Sequence of chain 1.B:
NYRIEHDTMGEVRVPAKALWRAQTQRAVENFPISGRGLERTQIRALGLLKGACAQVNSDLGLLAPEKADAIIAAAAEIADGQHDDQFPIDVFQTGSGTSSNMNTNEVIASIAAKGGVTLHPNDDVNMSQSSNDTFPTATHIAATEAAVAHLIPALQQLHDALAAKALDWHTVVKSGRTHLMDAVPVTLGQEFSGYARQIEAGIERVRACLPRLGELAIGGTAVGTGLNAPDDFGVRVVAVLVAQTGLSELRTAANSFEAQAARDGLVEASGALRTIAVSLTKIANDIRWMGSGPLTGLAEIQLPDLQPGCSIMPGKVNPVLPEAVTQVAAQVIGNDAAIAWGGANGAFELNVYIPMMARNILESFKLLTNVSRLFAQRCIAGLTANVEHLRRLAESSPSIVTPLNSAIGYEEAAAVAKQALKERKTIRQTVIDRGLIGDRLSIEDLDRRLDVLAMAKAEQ

Sequence of chain 1.C:
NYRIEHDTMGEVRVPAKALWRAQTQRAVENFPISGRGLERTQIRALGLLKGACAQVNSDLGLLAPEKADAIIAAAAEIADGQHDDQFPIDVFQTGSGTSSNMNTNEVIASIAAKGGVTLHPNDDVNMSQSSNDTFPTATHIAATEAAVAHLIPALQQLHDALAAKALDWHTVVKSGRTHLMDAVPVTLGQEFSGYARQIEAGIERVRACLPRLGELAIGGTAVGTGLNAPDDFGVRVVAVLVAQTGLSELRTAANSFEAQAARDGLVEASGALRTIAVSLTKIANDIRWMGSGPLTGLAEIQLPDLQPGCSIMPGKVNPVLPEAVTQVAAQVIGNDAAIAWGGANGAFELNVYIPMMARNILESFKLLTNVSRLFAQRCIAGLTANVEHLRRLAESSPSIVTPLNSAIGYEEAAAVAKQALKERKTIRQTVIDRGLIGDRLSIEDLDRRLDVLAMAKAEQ

Sequence of chain 1.D:
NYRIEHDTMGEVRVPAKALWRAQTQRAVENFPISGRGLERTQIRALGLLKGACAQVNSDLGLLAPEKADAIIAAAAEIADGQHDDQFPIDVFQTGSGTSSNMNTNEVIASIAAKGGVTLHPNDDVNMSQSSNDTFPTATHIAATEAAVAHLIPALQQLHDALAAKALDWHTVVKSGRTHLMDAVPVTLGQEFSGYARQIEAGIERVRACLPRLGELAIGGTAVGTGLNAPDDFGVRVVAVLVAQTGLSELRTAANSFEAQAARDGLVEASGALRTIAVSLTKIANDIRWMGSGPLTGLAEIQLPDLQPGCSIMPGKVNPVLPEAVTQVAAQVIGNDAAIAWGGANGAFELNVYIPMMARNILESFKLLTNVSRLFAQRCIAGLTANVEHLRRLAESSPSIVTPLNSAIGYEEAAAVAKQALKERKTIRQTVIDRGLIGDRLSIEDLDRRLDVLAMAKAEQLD

The protein below binds the small molecule below.
Small molecule (SMILES): O=C(O)/C=C/C(=O)O

Binding-site contacts:
Ligand atom O contacts residue SER319 of chain 1.B at 2.9 Å (h-bond).
Ligand atom C5 contacts residue ASN140 of chain 1.D at 3.6 Å.
Ligand atom O7 contacts residue LYS324 of chain 1.B at 2.7 Å (salt-bridge).
Ligand atom C5 contacts residue THR106 of chain 1.D at 3.8 Å.
Ligand atom O contacts residue THR106 of chain 1.D at 2.8 Å (h-bond).
Ligand atom O7 contacts residue ASN326 of chain 1.B at 2.7 Å (h-bond).
Ligand atom C6 contacts residue CYS318 of chain 1.B at 3.2 Å (hydrophobic).
Ligand atom C contacts residue SER138 of chain 1.D at 3.5 Å.
Ligand atom O contacts residue SER139 of chain 1.D at 2.7 Å (h-bond).
Ligand atom O8 contacts residue MET321 of chain 1.B at 3.1 Å.
Ligand atom C5 contacts residue GLY317 of chain 1.B at 3.8 Å.
Ligand atom O8 contacts residue LYS324 of chain 1.B at 3.8 Å.
Ligand atom C4 contacts residue ASN140 of chain 1.D at 3.3 Å.
Ligand atom O7 contacts residue THR186 of chain 1.C at 3.5 Å (h-bond).
Ligand atom C6 contacts residue HIS187 of chain 1.C at 3.5 Å.
Ligand atom C contacts residue CYS318 of chain 1.B at 3.1 Å (hydrophobic).
Ligand atom C4 contacts residue CYS318 of chain 1.B at 2.5 Å (hydrophobic).
Ligand atom O8 contacts residue ASN140 of chain 1.D at 2.8 Å (h-bond).
Ligand atom O7 contacts residue HIS187 of chain 1.C at 3.0 Å.
Ligand atom O8 contacts residue CYS318 of chain 1.B at 3.8 Å.
Ligand atom O contacts residue CYS318 of chain 1.B at 3.4 Å.
Ligand atom O8 contacts residue HIS187 of chain 1.C at 3.6 Å.
Ligand atom C contacts residue THR106 of chain 1.D at 3.8 Å.
Ligand atom C contacts residue SER319 of chain 1.B at 3.2 Å.
Ligand atom OXT contacts residue SER139 of chain 1.D at 2.6 Å (h-bond).
Ligand atom O7 contacts residue CYS318 of chain 1.B at 3.6 Å.
Ligand atom OXT contacts residue SER319 of chain 1.B at 2.6 Å (h-bond).
Ligand atom C6 contacts residue LYS324 of chain 1.B at 3.6 Å.
Ligand atom C6 contacts residue ASN140 of chain 1.D at 3.7 Å.
Ligand atom C5 contacts residue CYS318 of chain 1.B at 2.6 Å (hydrophobic).
Ligand atom C6 contacts residue MET321 of chain 1.B at 3.7 Å (hydrophobic).
Ligand atom C6 contacts residue THR186 of chain 1.C at 3.4 Å.
Ligand atom OXT contacts residue ILE320 of chain 1.B at 3.6 Å.
Ligand atom C contacts residue SER139 of chain 1.D at 3.2 Å.
Ligand atom OXT contacts residue CYS318 of chain 1.B at 3.6 Å.
Ligand atom O7 contacts residue GLY317 of chain 1.B at 3.8 Å.
Ligand atom O8 contacts residue THR186 of chain 1.C at 2.6 Å (h-bond).
Ligand atom OXT contacts residue SER138 of chain 1.D at 2.7 Å (h-bond).
Ligand atom C4 contacts residue SER138 of chain 1.D at 3.6 Å.
Ligand atom C6 contacts residue ASN326 of chain 1.B at 3.8 Å.